Sequence of chain 6.B:
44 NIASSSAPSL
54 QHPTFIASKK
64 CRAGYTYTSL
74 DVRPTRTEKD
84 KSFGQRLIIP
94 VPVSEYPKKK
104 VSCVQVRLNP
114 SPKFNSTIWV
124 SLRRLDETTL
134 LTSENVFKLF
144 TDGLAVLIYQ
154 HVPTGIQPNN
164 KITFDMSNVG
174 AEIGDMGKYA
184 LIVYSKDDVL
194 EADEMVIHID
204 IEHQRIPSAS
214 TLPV

Sequence of chain 10.C:
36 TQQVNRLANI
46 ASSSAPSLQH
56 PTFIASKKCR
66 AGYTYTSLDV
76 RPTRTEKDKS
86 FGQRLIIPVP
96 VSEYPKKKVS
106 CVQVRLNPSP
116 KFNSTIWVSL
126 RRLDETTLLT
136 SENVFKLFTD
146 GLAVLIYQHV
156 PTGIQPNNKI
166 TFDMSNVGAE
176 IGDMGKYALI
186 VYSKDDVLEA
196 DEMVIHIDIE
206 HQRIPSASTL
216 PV

The protein below binds the small molecule below.
Small molecule (SMILES): Nc1ncnc2c1ncn2[C@@H]1O[C@H](CO[P](=O)(O)O[C@H]2[C@@H](O)[C@H](n3cnc4c(N)ncnc43)O[C@@H]2CO[P](=O)(O)O[C@H]2[C@@H](O)[C@H](n3cnc4c(N)ncnc43)O[C@@H]2CO)[C@@H](O)[C@H]1O

Binding-site contacts:
Ligand atom O2' contacts residue ARG65 of chain 6.B at 4.3 Å.
Ligand atom C1' contacts residue GLY67 of chain 6.B at 4.4 Å.
Ligand atom P contacts residue ARG208 of chain 10.C at 4.5 Å.
Ligand atom O2' contacts residue ARG208 of chain 6.B at 4.1 Å.
Ligand atom N3 contacts residue ARG65 of chain 6.B at 4.1 Å.
Ligand atom O2' contacts residue ALA66 of chain 6.B at 3.6 Å.
Ligand atom OP1 contacts residue SER211 of chain 6.B at 4.3 Å.
Ligand atom OP1 contacts residue ARG208 of chain 10.C at 4.1 Å.
Ligand atom O2' contacts residue GLY67 of chain 6.B at 3.3 Å (h-bond).
Ligand atom OP1 contacts residue ARG208 of chain 6.B at 4.1 Å.
Ligand atom O5' contacts residue ARG208 of chain 10.C at 4.0 Å.
Ligand atom OP2 contacts residue ARG208 of chain 10.C at 4.4 Å.